Binding-site contacts:
Ligand atom C11 contacts residue VAL318 of chain 1.A at 3.5 Å (hydrophobic).
Ligand atom C5 contacts residue ALA496 of chain 1.A at 3.6 Å (hydrophobic).
Ligand atom C5 contacts residue GLY495 of chain 1.A at 4.1 Å.
Ligand atom O2 contacts residue GLY495 of chain 1.A at 3.9 Å.
Ligand atom C4 contacts residue LEU321 of chain 1.A at 3.7 Å (hydrophobic).
Ligand atom C13 contacts residue ALA496 of chain 1.A at 3.5 Å (hydrophobic).
Ligand atom C12 contacts residue PHE350 of chain 1.A at 3.9 Å (hydrophobic).
Ligand atom C1 contacts residue GLY495 of chain 1.A at 4.0 Å.
Ligand atom C6 contacts residue ALA496 of chain 1.A at 3.9 Å (hydrophobic).
Ligand atom C8 contacts residue VAL318 of chain 1.A at 3.7 Å (hydrophobic).
Ligand atom OXT contacts residue LEU500 of chain 1.A at 3.7 Å.
Ligand atom C6 contacts residue GLY495 of chain 1.A at 3.7 Å.
Ligand atom C10 contacts residue VAL318 of chain 1.A at 3.9 Å (hydrophobic).
Ligand atom C10 contacts residue SER322 of chain 1.A at 3.3 Å.
Ligand atom C9 contacts residue VAL318 of chain 1.A at 3.9 Å (hydrophobic).
Ligand atom C15 contacts residue ALA496 of chain 1.A at 3.8 Å (hydrophobic).
Ligand atom C4 contacts residue ALA496 of chain 1.A at 4.0 Å (hydrophobic).
Ligand atom C7 contacts residue VAL492 of chain 1.A at 4.1 Å (hydrophobic).
Ligand atom C11 contacts residue LEU500 of chain 1.A at 4.1 Å (hydrophobic).
Ligand atom C7 contacts residue ALA496 of chain 1.A at 3.9 Å (hydrophobic).
Ligand atom C12 contacts residue TRP356 of chain 1.A at 3.9 Å (hydrophobic).
Ligand atom C11 contacts residue ALA496 of chain 1.A at 3.7 Å (hydrophobic).
Ligand atom OXT contacts residue ARG89 of chain 1.A at 3.2 Å (salt-bridge).
Ligand atom C8 contacts residue ALA496 of chain 1.A at 3.7 Å (hydrophobic).
Ligand atom C15 contacts residue ARG89 of chain 1.A at 3.6 Å.
Ligand atom OXT contacts residue VAL85 of chain 1.A at 3.5 Å.
Ligand atom O2 contacts residue TRP356 of chain 1.A at 3.4 Å.
Ligand atom C12 contacts residue TYR354 of chain 1.A at 3.2 Å (hydrophobic).
Ligand atom C7 contacts residue LEU321 of chain 1.A at 4.0 Å (hydrophobic).
Ligand atom C13 contacts residue VAL318 of chain 1.A at 4.0 Å (hydrophobic).
Ligand atom OXT contacts residue ALA496 of chain 1.A at 3.9 Å.
Ligand atom C10 contacts residue TYR324 of chain 1.A at 3.5 Å (hydrophobic).
Ligand atom O contacts residue TYR324 of chain 1.A at 2.9 Å (h-bond).
Ligand atom C3 contacts residue VAL492 of chain 1.A at 4.0 Å (hydrophobic).
Ligand atom C13 contacts residue SER499 of chain 1.A at 3.6 Å.
Ligand atom C15 contacts residue TYR324 of chain 1.A at 3.9 Å (hydrophobic).
Ligand atom C6 contacts residue SER499 of chain 1.A at 3.8 Å.
Ligand atom C2 contacts residue LEU321 of chain 1.A at 4.1 Å (hydrophobic).
Ligand atom C3 contacts residue LEU321 of chain 1.A at 3.6 Å (hydrophobic).
Ligand atom O contacts residue ARG89 of chain 1.A at 2.9 Å (salt-bridge).

Sequence of chain 1.A:
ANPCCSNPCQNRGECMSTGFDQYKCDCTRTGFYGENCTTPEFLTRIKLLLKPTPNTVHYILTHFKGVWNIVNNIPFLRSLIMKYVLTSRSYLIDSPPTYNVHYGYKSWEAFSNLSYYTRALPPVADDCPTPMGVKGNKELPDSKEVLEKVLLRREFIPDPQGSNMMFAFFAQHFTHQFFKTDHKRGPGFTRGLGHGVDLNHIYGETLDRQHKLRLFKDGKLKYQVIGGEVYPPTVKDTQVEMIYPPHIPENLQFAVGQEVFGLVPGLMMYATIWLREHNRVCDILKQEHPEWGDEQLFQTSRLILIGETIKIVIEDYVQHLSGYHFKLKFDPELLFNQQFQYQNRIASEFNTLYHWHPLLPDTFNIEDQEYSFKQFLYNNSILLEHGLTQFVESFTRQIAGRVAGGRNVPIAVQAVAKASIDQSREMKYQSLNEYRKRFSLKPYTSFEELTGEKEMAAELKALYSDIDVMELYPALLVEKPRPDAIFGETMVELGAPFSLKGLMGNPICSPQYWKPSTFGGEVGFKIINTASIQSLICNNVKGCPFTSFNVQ

The small molecule below binds the protein below.
Small molecule (SMILES): COc1ccc2cc([C@@H](C)C(=O)O)ccc2c1